Sequence of chain 2.A:
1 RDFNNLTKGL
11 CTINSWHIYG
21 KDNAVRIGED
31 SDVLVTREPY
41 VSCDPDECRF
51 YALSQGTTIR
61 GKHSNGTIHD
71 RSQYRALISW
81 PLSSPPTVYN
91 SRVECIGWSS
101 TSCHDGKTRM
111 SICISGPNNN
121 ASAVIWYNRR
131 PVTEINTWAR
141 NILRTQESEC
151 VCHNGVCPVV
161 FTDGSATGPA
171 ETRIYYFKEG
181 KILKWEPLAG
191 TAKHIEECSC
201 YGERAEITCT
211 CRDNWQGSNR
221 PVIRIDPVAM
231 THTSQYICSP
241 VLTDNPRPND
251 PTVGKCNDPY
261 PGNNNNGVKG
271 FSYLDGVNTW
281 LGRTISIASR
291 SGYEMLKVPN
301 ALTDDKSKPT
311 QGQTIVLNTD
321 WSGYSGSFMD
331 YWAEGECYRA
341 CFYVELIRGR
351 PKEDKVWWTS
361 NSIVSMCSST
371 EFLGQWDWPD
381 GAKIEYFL

The protein below binds the small molecule below.
Small molecule (SMILES): CC(=O)N[C@H]1[C@H](O[C@H]2[C@H](O)[C@@H](NC(C)=O)CO[C@@H]2CO)O[C@H](CO)[C@@H](O)[C@@H]1O

Binding-site contacts:
Ligand atom N2 contacts residue ASP2 of chain 2.A at 3.8 Å.
Ligand atom C1 contacts residue PHE3 of chain 2.A at 3.6 Å (hydrophobic).
Ligand atom O5 contacts residue ASN154 of chain 2.A at 3.8 Å.
Ligand atom N2 contacts residue ASN5 of chain 2.A at 2.9 Å (h-bond).
Ligand atom C6 contacts residue ASP2 of chain 2.A at 3.3 Å.
Ligand atom C3 contacts residue ASN5 of chain 2.A at 3.9 Å.
Ligand atom O6 contacts residue ASN154 of chain 2.A at 3.4 Å (h-bond).
Ligand atom C8 contacts residue ASP2 of chain 2.A at 3.7 Å.
Ligand atom C7 contacts residue ASP2 of chain 2.A at 3.8 Å.
Ligand atom O7 contacts residue ASN5 of chain 2.A at 4.2 Å.
Ligand atom C5 contacts residue ASN5 of chain 2.A at 3.7 Å.
Ligand atom C4 contacts residue ASN5 of chain 2.A at 4.3 Å.
Ligand atom C7 contacts residue PHE3 of chain 2.A at 3.5 Å (hydrophobic).
Ligand atom C5 contacts residue ASN154 of chain 2.A at 3.5 Å.
Ligand atom C7 contacts residue ASN5 of chain 2.A at 3.8 Å.
Ligand atom O6 contacts residue ASP2 of chain 2.A at 2.7 Å (salt-bridge).
Ligand atom C3 contacts residue PHE3 of chain 2.A at 4.3 Å (hydrophobic).
Ligand atom C2 contacts residue ASN5 of chain 2.A at 2.5 Å.
Ligand atom C8 contacts residue ASN154 of chain 2.A at 4.1 Å.
Ligand atom C3 contacts residue ASP2 of chain 2.A at 3.9 Å.
Ligand atom O5 contacts residue ASP2 of chain 2.A at 3.7 Å.
Ligand atom C6 contacts residue ASN154 of chain 2.A at 4.3 Å.
Ligand atom C8 contacts residue PHE3 of chain 2.A at 3.4 Å (hydrophobic).
Ligand atom C5 contacts residue ASP2 of chain 2.A at 4.2 Å.
Ligand atom N2 contacts residue PHE3 of chain 2.A at 2.7 Å (h-bond).
Ligand atom C1 contacts residue ASN5 of chain 2.A at 1.4 Å.
Ligand atom C1 contacts residue ASN154 of chain 2.A at 4.2 Å.
Ligand atom C2 contacts residue PHE3 of chain 2.A at 3.7 Å (hydrophobic).
Ligand atom O5 contacts residue ASN5 of chain 2.A at 2.3 Å (h-bond).
Ligand atom O3 contacts residue ASP2 of chain 2.A at 2.7 Å (salt-bridge).